Binding-site contacts:
Ligand atom C7 contacts residue GLY21 of chain 1.E at 3.6 Å.
Ligand atom N2 contacts residue ASN25 of chain 1.E at 3.0 Å (h-bond).
Ligand atom C7 contacts residue VAL49 of chain 1.E at 4.5 Å (hydrophobic).
Ligand atom C2 contacts residue ASN25 of chain 1.E at 2.5 Å.
Ligand atom C3 contacts residue ASN25 of chain 1.E at 3.8 Å.
Ligand atom C5 contacts residue ASN25 of chain 1.E at 3.6 Å.
Ligand atom N2 contacts residue GLY21 of chain 1.E at 4.3 Å.
Ligand atom C8 contacts residue GLY21 of chain 1.E at 3.6 Å.
Ligand atom C7 contacts residue ASN25 of chain 1.E at 3.9 Å.
Ligand atom C8 contacts residue PHE24 of chain 1.E at 4.2 Å (hydrophobic).
Ligand atom O5 contacts residue ASN25 of chain 1.E at 2.3 Å (h-bond).
Ligand atom C4 contacts residue ASN25 of chain 1.E at 4.2 Å.
Ligand atom C1 contacts residue ASN25 of chain 1.E at 1.4 Å.
Ligand atom C8 contacts residue PHE20 of chain 1.E at 3.6 Å (hydrophobic).
Ligand atom C8 contacts residue LEU50 of chain 1.E at 4.3 Å (hydrophobic).
Ligand atom O7 contacts residue ASN25 of chain 1.E at 4.3 Å.
Ligand atom O7 contacts residue GLY21 of chain 1.E at 3.5 Å.
Ligand atom O3 contacts residue VAL49 of chain 1.E at 3.4 Å.

This small molecule binds to this protein.
Small molecule (SMILES): CC(=O)N[C@@H]1[C@@H](O)[C@H](O)[C@@H](CO)O[C@H]1O

Sequence of chain 1.E:
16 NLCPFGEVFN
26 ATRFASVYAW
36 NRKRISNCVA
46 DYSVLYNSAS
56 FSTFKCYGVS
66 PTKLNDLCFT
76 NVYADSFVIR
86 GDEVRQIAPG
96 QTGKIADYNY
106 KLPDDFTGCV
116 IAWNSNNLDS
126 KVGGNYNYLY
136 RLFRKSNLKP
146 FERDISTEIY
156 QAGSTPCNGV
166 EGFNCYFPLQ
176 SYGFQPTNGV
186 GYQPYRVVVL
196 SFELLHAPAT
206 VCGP